Binding-site contacts:
Ligand atom C2 contacts residue ARG135 of chain 2.A at 3.2 Å.
Ligand atom C7 contacts residue CYS35 of chain 2.A at 1.8 Å (hydrophobic).
Ligand atom C4 contacts residue PRO36 of chain 2.A at 3.5 Å (hydrophobic).
Ligand atom O3 contacts residue CYS35 of chain 2.A at 4.0 Å.
Ligand atom C2 contacts residue GLY131 of chain 2.A at 3.5 Å.
Ligand atom C6 contacts residue CYS35 of chain 2.A at 3.1 Å (hydrophobic).
Ligand atom C9 contacts residue LEU229 of chain 2.A at 4.3 Å (hydrophobic).
Ligand atom C6 contacts residue PRO36 of chain 2.A at 4.2 Å (hydrophobic).
Ligand atom O2 contacts residue PRO36 of chain 2.A at 3.7 Å.
Ligand atom N1 contacts residue PRO127 of chain 2.A at 4.0 Å.
Ligand atom C7 contacts residue LEU59 of chain 2.A at 4.1 Å (hydrophobic).
Ligand atom C3 contacts residue PRO36 of chain 2.A at 4.1 Å (hydrophobic).
Ligand atom O2 contacts residue PHE37 of chain 2.A at 3.7 Å.
Ligand atom C1 contacts residue PHE37 of chain 2.A at 4.1 Å (hydrophobic).
Ligand atom S contacts residue PRO127 of chain 2.A at 4.3 Å.
Ligand atom O1 contacts residue PRO127 of chain 2.A at 3.9 Å.
Ligand atom C9 contacts residue TRP225 of chain 2.A at 3.9 Å (hydrophobic).
Ligand atom C5 contacts residue PRO36 of chain 2.A at 3.5 Å (hydrophobic).
Ligand atom C8 contacts residue PHE228 of chain 2.A at 4.0 Å (hydrophobic).
Ligand atom O3 contacts residue PHE37 of chain 2.A at 3.9 Å.
Ligand atom CL2 contacts residue ILE134 of chain 2.A at 4.3 Å.
Ligand atom O2 contacts residue PRO127 of chain 2.A at 4.3 Å.
Ligand atom N2 contacts residue PRO36 of chain 2.A at 3.5 Å.
Ligand atom C9 contacts residue PHE228 of chain 2.A at 3.9 Å (hydrophobic).
Ligand atom C6 contacts residue PHE37 of chain 2.A at 4.2 Å (hydrophobic).
Ligand atom CL2 contacts residue LEU229 of chain 2.A at 4.0 Å.
Ligand atom N1 contacts residue GLY131 of chain 2.A at 4.3 Å.
Ligand atom C9 contacts residue TYR232 of chain 2.A at 4.1 Å (hydrophobic).
Ligand atom CL2 contacts residue TRP225 of chain 2.A at 4.2 Å.
Ligand atom C10 contacts residue TRP225 of chain 2.A at 4.1 Å (hydrophobic).
Ligand atom C2 contacts residue TYR232 of chain 2.A at 4.4 Å (hydrophobic).
Ligand atom C7 contacts residue VAL75 of chain 2.A at 4.0 Å (hydrophobic).
Ligand atom O1 contacts residue GLY131 of chain 2.A at 4.0 Å.
Ligand atom N2 contacts residue CYS35 of chain 2.A at 3.6 Å.
Ligand atom S contacts residue TRP183 of chain 2.A at 4.3 Å.
Ligand atom C7 contacts residue PHE37 of chain 2.A at 4.4 Å (hydrophobic).
Ligand atom O1 contacts residue VAL130 of chain 2.A at 3.3 Å.
Ligand atom C8 contacts residue PRO36 of chain 2.A at 4.2 Å (hydrophobic).
Ligand atom O2 contacts residue TRP183 of chain 2.A at 3.2 Å (h-bond).
Ligand atom C8 contacts residue TYR232 of chain 2.A at 4.3 Å (hydrophobic).

This small molecule binds to this protein.
Small molecule (SMILES): CN(C)S(=O)(=O)c1cc(NC(=O)CCl)ccc1Cl

Sequence of chain 2.A:
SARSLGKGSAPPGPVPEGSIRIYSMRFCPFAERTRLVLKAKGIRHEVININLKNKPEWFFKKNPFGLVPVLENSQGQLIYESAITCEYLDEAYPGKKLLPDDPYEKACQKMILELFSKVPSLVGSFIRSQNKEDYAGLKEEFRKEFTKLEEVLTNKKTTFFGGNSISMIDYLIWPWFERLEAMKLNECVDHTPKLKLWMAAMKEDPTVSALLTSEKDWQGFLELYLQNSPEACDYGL